Binding-site contacts:
Ligand atom CB contacts residue PHE239 of chain 1.A at 3.9 Å (hydrophobic).
Ligand atom CG contacts residue CYS225 of chain 1.A at 4.4 Å (hydrophobic).
Ligand atom O contacts residue HIS330 of chain 1.A at 3.3 Å (h-bond).
Ligand atom N contacts residue OXY1 of chain 1.G at 3.4 Å (h-bond).
Ligand atom C contacts residue ASN222 of chain 1.A at 3.3 Å.
Ligand atom CG contacts residue ASN222 of chain 1.A at 3.2 Å.
Ligand atom N contacts residue CYN1 of chain 1.H at 2.3 Å (h-bond).
Ligand atom C contacts residue TRP328 of chain 1.A at 4.2 Å (hydrophobic).
Ligand atom OXT contacts residue TRP328 of chain 1.A at 3.7 Å.
Ligand atom CD contacts residue ALA246 of chain 1.A at 4.3 Å (hydrophobic).
Ligand atom CG contacts residue ALA246 of chain 1.A at 3.3 Å (hydrophobic).
Ligand atom CD contacts residue ASN222 of chain 1.A at 3.5 Å.
Ligand atom CD contacts residue GLU224 of chain 1.A at 3.5 Å.
Ligand atom O contacts residue TRP328 of chain 1.A at 4.2 Å.
Ligand atom CB contacts residue ASN222 of chain 1.A at 3.5 Å.
Ligand atom CN contacts residue PHE239 of chain 1.A at 3.7 Å (hydrophobic).
Ligand atom CN contacts residue CYN1 of chain 1.H at 3.0 Å.
Ligand atom OXT contacts residue TRP376 of chain 1.A at 3.5 Å.
Ligand atom CA contacts residue CYN1 of chain 1.H at 3.6 Å.
Ligand atom N contacts residue PHE239 of chain 1.A at 4.5 Å.
Ligand atom OXT contacts residue HIS330 of chain 1.A at 2.7 Å (h-bond).
Ligand atom CA contacts residue ASN222 of chain 1.A at 3.1 Å.
Ligand atom O contacts residue ASN222 of chain 1.A at 3.8 Å.
Ligand atom OXT contacts residue ASN222 of chain 1.A at 3.3 Å (h-bond).
Ligand atom CD contacts residue PHE239 of chain 1.A at 4.2 Å (hydrophobic).
Ligand atom CG contacts residue GLU224 of chain 1.A at 4.1 Å.
Ligand atom CN contacts residue LEU235 of chain 1.A at 4.0 Å (hydrophobic).
Ligand atom CB contacts residue ALA246 of chain 1.A at 4.2 Å (hydrophobic).
Ligand atom CG contacts residue PHE239 of chain 1.A at 4.3 Å (hydrophobic).
Ligand atom O contacts residue LEU320 of chain 1.A at 4.5 Å.
Ligand atom N contacts residue ASN222 of chain 1.A at 3.6 Å.
Ligand atom CN contacts residue OXY1 of chain 1.G at 3.7 Å.
Ligand atom CN contacts residue HIS330 of chain 1.A at 4.3 Å.
Ligand atom CD contacts residue OXY1 of chain 1.G at 3.9 Å.
Ligand atom CD contacts residue CYS225 of chain 1.A at 3.5 Å (hydrophobic).
Ligand atom C contacts residue HIS330 of chain 1.A at 3.2 Å.
Ligand atom CG contacts residue CYN1 of chain 1.H at 4.2 Å.
Ligand atom CD contacts residue CYS228 of chain 1.A at 4.4 Å (hydrophobic).
Ligand atom CN contacts residue TRP376 of chain 1.A at 4.1 Å (hydrophobic).
Ligand atom CD contacts residue CYN1 of chain 1.H at 2.7 Å.

Sequence of chain 1.A:
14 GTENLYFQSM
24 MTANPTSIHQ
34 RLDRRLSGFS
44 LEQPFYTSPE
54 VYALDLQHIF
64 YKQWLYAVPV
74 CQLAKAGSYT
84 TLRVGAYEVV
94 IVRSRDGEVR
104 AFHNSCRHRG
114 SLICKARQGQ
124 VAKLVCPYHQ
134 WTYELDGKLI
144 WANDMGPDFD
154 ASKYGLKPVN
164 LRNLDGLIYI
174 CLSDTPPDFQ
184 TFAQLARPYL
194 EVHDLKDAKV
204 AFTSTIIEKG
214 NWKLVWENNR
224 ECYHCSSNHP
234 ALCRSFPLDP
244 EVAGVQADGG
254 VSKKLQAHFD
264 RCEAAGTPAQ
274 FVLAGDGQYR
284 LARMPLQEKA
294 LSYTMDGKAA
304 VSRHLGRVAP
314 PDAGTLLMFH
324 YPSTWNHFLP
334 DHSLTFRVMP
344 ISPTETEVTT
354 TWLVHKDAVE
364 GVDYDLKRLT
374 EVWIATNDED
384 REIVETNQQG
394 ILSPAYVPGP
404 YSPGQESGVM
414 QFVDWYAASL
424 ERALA

This protein binds this small molecule.
Small molecule (SMILES): CN1CCC[C@H]1C(=O)O